This small molecule binds to this protein.
Small molecule (SMILES): CC(=O)N[C@@H]1[C@@H](O)[C@H](O)[C@@H](CO)O[C@H]1O

Sequence of chain 1.B:
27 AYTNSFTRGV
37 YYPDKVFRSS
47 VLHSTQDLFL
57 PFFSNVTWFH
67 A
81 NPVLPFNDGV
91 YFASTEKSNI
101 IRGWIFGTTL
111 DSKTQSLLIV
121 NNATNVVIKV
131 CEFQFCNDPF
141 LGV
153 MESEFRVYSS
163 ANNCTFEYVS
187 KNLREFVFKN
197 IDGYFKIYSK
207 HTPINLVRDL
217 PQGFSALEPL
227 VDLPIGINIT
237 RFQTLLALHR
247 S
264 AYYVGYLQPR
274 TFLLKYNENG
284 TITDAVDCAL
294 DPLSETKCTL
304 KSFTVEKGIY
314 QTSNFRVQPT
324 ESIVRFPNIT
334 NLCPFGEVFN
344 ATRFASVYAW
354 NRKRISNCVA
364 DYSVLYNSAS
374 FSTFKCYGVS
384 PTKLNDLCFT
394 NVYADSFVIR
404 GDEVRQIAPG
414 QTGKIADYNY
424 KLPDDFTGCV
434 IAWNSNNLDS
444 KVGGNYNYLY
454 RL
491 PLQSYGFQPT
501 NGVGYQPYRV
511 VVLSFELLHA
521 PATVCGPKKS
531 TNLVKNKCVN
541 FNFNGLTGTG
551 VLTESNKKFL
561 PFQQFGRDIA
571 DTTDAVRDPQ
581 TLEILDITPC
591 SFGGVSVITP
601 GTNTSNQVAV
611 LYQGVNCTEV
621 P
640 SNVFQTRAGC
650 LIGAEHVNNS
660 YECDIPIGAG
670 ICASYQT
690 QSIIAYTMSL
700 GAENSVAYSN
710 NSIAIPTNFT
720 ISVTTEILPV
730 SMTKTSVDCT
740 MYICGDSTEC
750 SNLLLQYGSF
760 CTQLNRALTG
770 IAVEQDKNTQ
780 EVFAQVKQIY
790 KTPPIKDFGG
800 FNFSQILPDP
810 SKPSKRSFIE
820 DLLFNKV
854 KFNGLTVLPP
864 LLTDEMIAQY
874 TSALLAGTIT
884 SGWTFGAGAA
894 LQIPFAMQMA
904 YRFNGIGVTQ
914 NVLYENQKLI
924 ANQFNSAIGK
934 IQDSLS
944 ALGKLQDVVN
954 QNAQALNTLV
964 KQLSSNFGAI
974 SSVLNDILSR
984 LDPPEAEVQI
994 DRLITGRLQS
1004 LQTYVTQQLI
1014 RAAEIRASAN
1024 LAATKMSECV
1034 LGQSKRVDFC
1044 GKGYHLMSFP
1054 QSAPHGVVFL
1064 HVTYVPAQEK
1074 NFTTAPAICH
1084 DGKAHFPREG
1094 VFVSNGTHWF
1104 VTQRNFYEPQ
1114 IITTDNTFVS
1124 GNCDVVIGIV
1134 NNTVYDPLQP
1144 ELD

Binding-site contacts:
Ligand atom C4 contacts residue NAG1 of chain 1.RA at 2.4 Å.
Ligand atom C7 contacts residue ASN1074 of chain 1.B at 3.0 Å.
Ligand atom C8 contacts residue LYS1073 of chain 1.B at 3.8 Å.
Ligand atom N2 contacts residue ASN1074 of chain 1.B at 2.8 Å (h-bond).
Ligand atom O4 contacts residue ALA706 of chain 1.B at 4.0 Å.
Ligand atom O7 contacts residue ASN1074 of chain 1.B at 2.8 Å (h-bond).
Ligand atom C5 contacts residue ASN1074 of chain 1.B at 3.7 Å.
Ligand atom C8 contacts residue ASN1074 of chain 1.B at 4.1 Å.
Ligand atom O6 contacts residue NAG1 of chain 1.RA at 4.3 Å.
Ligand atom O4 contacts residue NAG1 of chain 1.RA at 1.6 Å.
Ligand atom O5 contacts residue ASN1074 of chain 1.B at 2.4 Å (h-bond).
Ligand atom C7 contacts residue GLU1072 of chain 1.B at 4.2 Å.
Ligand atom C2 contacts residue ASN1074 of chain 1.B at 2.5 Å.
Ligand atom C5 contacts residue NAG1 of chain 1.RA at 3.4 Å.
Ligand atom C4 contacts residue ASN1074 of chain 1.B at 4.2 Å.
Ligand atom C5 contacts residue ALA706 of chain 1.B at 3.6 Å (hydrophobic).
Ligand atom O6 contacts residue ALA706 of chain 1.B at 4.0 Å.
Ligand atom C4 contacts residue ALA706 of chain 1.B at 4.3 Å (hydrophobic).
Ligand atom C3 contacts residue NAG1 of chain 1.RA at 3.6 Å.
Ligand atom O5 contacts residue NAG1 of chain 1.RA at 4.5 Å.
Ligand atom C6 contacts residue NAG1 of chain 1.RA at 3.3 Å.
Ligand atom C3 contacts residue ASN1074 of chain 1.B at 3.8 Å.
Ligand atom C6 contacts residue ALA706 of chain 1.B at 4.0 Å (hydrophobic).
Ligand atom C1 contacts residue ASN1074 of chain 1.B at 1.4 Å.
Ligand atom O3 contacts residue NAG1 of chain 1.RA at 3.1 Å (h-bond).
Ligand atom C8 contacts residue GLU1072 of chain 1.B at 2.8 Å.